Binding-site contacts:
Ligand atom C8 contacts residue LYS126 of chain 1.H at 3.4 Å.
Ligand atom N1 contacts residue ASP127 of chain 1.H at 3.3 Å (salt-bridge).
Ligand atom N7 contacts residue LYS126 of chain 1.H at 2.4 Å (salt-bridge).
Ligand atom C2 contacts residue TYR117 of chain 1.H at 3.5 Å (hydrophobic).
Ligand atom N9 contacts residue LEU124 of chain 1.H at 3.4 Å.
Ligand atom C6 contacts residue TYR117 of chain 1.H at 3.4 Å (hydrophobic).
Ligand atom O6 contacts residue THR113 of chain 1.H at 2.7 Å (h-bond).
Ligand atom N3 contacts residue HIS88 of chain 1.H at 3.5 Å (h-bond).
Ligand atom N3 contacts residue HIS88 of chain 1.H at 3.5 Å.
Ligand atom O3' contacts residue ARG58 of chain 1.H at 3.0 Å (salt-bridge).
Ligand atom O6 contacts residue SER125 of chain 1.H at 3.6 Å (h-bond).
Ligand atom N1 contacts residue TYR117 of chain 1.H at 3.5 Å (h-bond).
Ligand atom O2 contacts residue SER60 of chain 1.H at 3.6 Å (h-bond).
Ligand atom N3 contacts residue ASP66 of chain 1.H at 3.0 Å (salt-bridge).
Ligand atom O6 contacts residue LYS126 of chain 1.H at 3.2 Å.
Ligand atom N3 contacts residue LEU124 of chain 1.H at 3.6 Å.
Ligand atom OP1 contacts residue LEU61 of chain 1.H at 2.4 Å (h-bond).
Ligand atom C5 contacts residue LYS126 of chain 1.H at 3.4 Å.
Ligand atom C4 contacts residue LEU124 of chain 1.H at 3.4 Å (hydrophobic).
Ligand atom O2 contacts residue THR64 of chain 1.H at 3.0 Å (h-bond).
Ligand atom O2 contacts residue LYS65 of chain 1.H at 3.5 Å (salt-bridge).
Ligand atom O6 contacts residue ASP127 of chain 1.H at 2.7 Å (salt-bridge).
Ligand atom O2 contacts residue ASP66 of chain 1.H at 3.1 Å (salt-bridge).
Ligand atom N1 contacts residue SER125 of chain 1.H at 2.7 Å (h-bond).
Ligand atom N3 contacts residue PHE90 of chain 1.H at 3.2 Å.
Ligand atom P contacts residue ARG58 of chain 1.H at 3.6 Å.
Ligand atom N2 contacts residue SER125 of chain 1.H at 3.3 Å (h-bond).
Ligand atom N3 contacts residue GLN122 of chain 1.H at 3.2 Å (h-bond).
Ligand atom O3' contacts residue SER60 of chain 1.H at 3.5 Å.
Ligand atom OP1 contacts residue HIS62 of chain 1.H at 3.2 Å (h-bond).
Ligand atom C2 contacts residue PHE90 of chain 1.H at 3.6 Å (hydrophobic).
Ligand atom N2 contacts residue PHE90 of chain 1.H at 3.5 Å.
Ligand atom C2 contacts residue SER125 of chain 1.H at 3.4 Å.
Ligand atom O2 contacts residue GLY63 of chain 1.H at 3.3 Å.
Ligand atom N4 contacts residue GLN122 of chain 1.H at 3.1 Å (h-bond).
Ligand atom C6 contacts residue THR113 of chain 1.H at 3.6 Å.
Ligand atom N3 contacts residue THR64 of chain 1.H at 3.1 Å (h-bond).
Ligand atom C6 contacts residue SER125 of chain 1.H at 3.6 Å.
Ligand atom OP1 contacts residue SER60 of chain 1.H at 3.3 Å.
Ligand atom OP1 contacts residue ARG58 of chain 1.H at 2.9 Å (salt-bridge).

The protein below binds the small molecule below.
Small molecule (SMILES): Cc1cn([C@H]2C[C@H](O[P](=O)(O)OC[C@H]3O[C@@H](n4cc(C)c(=O)[nH]c4=O)C[C@@H]3O[P](=O)(O)OC[C@H]3O[C@@H](n4cnc5c(N)ncnc54)C[C@@H]3O[P](=O)(O)OC[C@H]3O[C@@H](n4ccc(N)nc4=O)C[C@@H]3O)[C@@H](CO[P](=O)(O)O[C@H]3C[C@H](n4cnc5c(=O)nc(N)[nH]c54)O[C@@H]3CO[P](=O)(O)O[C@H]3C[C@H](n4cnc5c(=O)nc(N)[nH]c54)O[C@@H]3CO)O2)c(=O)[nH]c1=O

Sequence of chain 1.H:
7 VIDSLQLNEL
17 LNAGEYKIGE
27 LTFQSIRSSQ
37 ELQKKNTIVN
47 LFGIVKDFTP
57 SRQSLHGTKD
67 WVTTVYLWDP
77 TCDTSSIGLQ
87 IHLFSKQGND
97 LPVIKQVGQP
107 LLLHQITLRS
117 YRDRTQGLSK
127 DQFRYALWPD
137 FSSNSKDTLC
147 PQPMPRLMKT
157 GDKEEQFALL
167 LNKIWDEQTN